Binding-site contacts:
Ligand atom C28 contacts residue ASP46 of chain 1.A at 3.5 Å.
Ligand atom O7 contacts residue GLU48 of chain 1.A at 2.5 Å (salt-bridge).
Ligand atom C30 contacts residue ASN227 of chain 1.A at 3.5 Å.
Ligand atom C14 contacts residue HIS219 of chain 1.A at 3.7 Å.
Ligand atom C24 contacts residue THR42 of chain 1.A at 3.8 Å.
Ligand atom C30 contacts residue ASP46 of chain 1.A at 3.1 Å.
Ligand atom C27 contacts residue ASP46 of chain 1.A at 3.2 Å.
Ligand atom N26 contacts residue ASP46 of chain 1.A at 2.7 Å (salt-bridge).
Ligand atom C20 contacts residue ALA45 of chain 1.A at 3.8 Å (hydrophobic).
Ligand atom O23 contacts residue TRP78 of chain 1.A at 3.9 Å.
Ligand atom C29 contacts residue ASP46 of chain 1.A at 3.4 Å.
Ligand atom C18 contacts residue LEU79 of chain 1.A at 3.8 Å (hydrophobic).
Ligand atom O7 contacts residue ARG89 of chain 1.A at 3.1 Å (salt-bridge).
Ligand atom C10 contacts residue PHE99 of chain 1.A at 3.9 Å (hydrophobic).
Ligand atom C6 contacts residue LEU82 of chain 1.A at 3.7 Å (hydrophobic).
Ligand atom C4 contacts residue MET83 of chain 1.A at 3.9 Å (hydrophobic).
Ligand atom C19 contacts residue TRP78 of chain 1.A at 3.9 Å (hydrophobic).
Ligand atom C29 contacts residue PRO230 of chain 1.A at 3.9 Å (hydrophobic).
Ligand atom C25 contacts residue ASP46 of chain 1.A at 3.6 Å.
Ligand atom C15 contacts residue GLY216 of chain 1.A at 3.9 Å.
Ligand atom C28 contacts residue TRP78 of chain 1.A at 3.8 Å (hydrophobic).
Ligand atom O23 contacts residue LEU220 of chain 1.A at 3.5 Å.
Ligand atom C14 contacts residue ILE119 of chain 1.A at 3.8 Å (hydrophobic).
Ligand atom C28 contacts residue PRO230 of chain 1.A at 3.9 Å (hydrophobic).
Ligand atom C7 contacts residue GLU48 of chain 1.A at 3.2 Å.
Ligand atom C21 contacts residue THR42 of chain 1.A at 3.8 Å.
Ligand atom O7 contacts residue LEU82 of chain 1.A at 3.9 Å.
Ligand atom C9 contacts residue LEU41 of chain 1.A at 3.6 Å (hydrophobic).
Ligand atom C25 contacts residue VAL228 of chain 1.A at 3.0 Å (hydrophobic).
Ligand atom C19 contacts residue ALA45 of chain 1.A at 3.6 Å (hydrophobic).
Ligand atom C30 contacts residue VAL228 of chain 1.A at 3.2 Å (hydrophobic).
Ligand atom C19 contacts residue LEU79 of chain 1.A at 3.8 Å (hydrophobic).
Ligand atom C13 contacts residue MET38 of chain 1.A at 3.6 Å (hydrophobic).
Ligand atom C9 contacts residue ALA45 of chain 1.A at 3.9 Å (hydrophobic).
Ligand atom C8 contacts residue GLU48 of chain 1.A at 3.2 Å.
Ligand atom N26 contacts residue VAL228 of chain 1.A at 3.6 Å (h-bond).
Ligand atom C4 contacts residue LEU86 of chain 1.A at 3.8 Å (hydrophobic).
Ligand atom C22 contacts residue LEU41 of chain 1.A at 3.9 Å (hydrophobic).
Ligand atom C18 contacts residue ALA45 of chain 1.A at 3.9 Å (hydrophobic).
Ligand atom C27 contacts residue TRP78 of chain 1.A at 3.5 Å (hydrophobic).

Sequence of chain 1.A:
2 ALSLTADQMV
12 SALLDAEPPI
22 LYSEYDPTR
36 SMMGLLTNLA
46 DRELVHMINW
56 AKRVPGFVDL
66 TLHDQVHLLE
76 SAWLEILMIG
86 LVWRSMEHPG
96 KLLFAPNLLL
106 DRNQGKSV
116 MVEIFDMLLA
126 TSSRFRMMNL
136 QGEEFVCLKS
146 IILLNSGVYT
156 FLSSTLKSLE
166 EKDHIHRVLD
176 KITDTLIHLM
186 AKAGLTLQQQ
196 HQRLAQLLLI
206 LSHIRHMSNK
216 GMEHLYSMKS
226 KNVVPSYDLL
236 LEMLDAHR

A small-molecule ligand and the protein it binds are described below.
Small molecule (SMILES): Oc1ccc2c(c1)CC[C@H](c1ccccc1)[C@@H]2c1ccc(OCCN2CCCC2)cc1